A protein and the small-molecule ligand that binds it are described below.
Small molecule (SMILES): CC(=O)N[C@H]1[C@H](O[C@H]2[C@H](O)[C@@H](NC(C)=O)CO[C@@H]2CO)O[C@H](CO)[C@@H](O[C@@H]2O[C@H](CO)[C@@H](O)[C@H](O[C@H]3O[C@H](CO)[C@@H](O)[C@H](O)[C@@H]3O)[C@@H]2O)[C@@H]1O

Binding-site contacts:
Ligand atom C7 contacts residue SER110 of chain 1.A at 4.4 Å.
Ligand atom C5 contacts residue HIS113 of chain 1.A at 3.7 Å.
Ligand atom C3 contacts residue SER111 of chain 1.A at 3.7 Å.
Ligand atom C7 contacts residue ASN109 of chain 1.A at 3.6 Å.
Ligand atom C4 contacts residue ASN109 of chain 1.A at 4.3 Å.
Ligand atom C2 contacts residue SER111 of chain 1.A at 3.5 Å.
Ligand atom O5 contacts residue HIS113 of chain 1.A at 3.6 Å.
Ligand atom C1 contacts residue SER111 of chain 1.A at 3.6 Å.
Ligand atom C1 contacts residue HIS113 of chain 1.A at 3.8 Å.
Ligand atom C5 contacts residue ASN109 of chain 1.A at 3.7 Å.
Ligand atom C8 contacts residue SER110 of chain 1.A at 3.3 Å.
Ligand atom C7 contacts residue SER111 of chain 1.A at 3.9 Å.
Ligand atom C8 contacts residue TYR31 of chain 1.A at 3.9 Å (hydrophobic).
Ligand atom O7 contacts residue ASN109 of chain 1.A at 3.7 Å.
Ligand atom O3 contacts residue SER111 of chain 1.A at 4.4 Å.
Ligand atom C8 contacts residue HIS113 of chain 1.A at 3.9 Å.
Ligand atom C1 contacts residue ASN109 of chain 1.A at 1.5 Å.
Ligand atom C6 contacts residue HIS113 of chain 1.A at 3.6 Å.
Ligand atom C2 contacts residue ASN109 of chain 1.A at 2.5 Å.
Ligand atom C3 contacts residue ASN109 of chain 1.A at 3.9 Å.
Ligand atom C8 contacts residue SER111 of chain 1.A at 4.0 Å.
Ligand atom N2 contacts residue ASN109 of chain 1.A at 3.0 Å (h-bond).
Ligand atom N2 contacts residue SER111 of chain 1.A at 2.9 Å (h-bond).
Ligand atom O5 contacts residue ASN109 of chain 1.A at 2.4 Å (h-bond).

Sequence of chain 1.A:
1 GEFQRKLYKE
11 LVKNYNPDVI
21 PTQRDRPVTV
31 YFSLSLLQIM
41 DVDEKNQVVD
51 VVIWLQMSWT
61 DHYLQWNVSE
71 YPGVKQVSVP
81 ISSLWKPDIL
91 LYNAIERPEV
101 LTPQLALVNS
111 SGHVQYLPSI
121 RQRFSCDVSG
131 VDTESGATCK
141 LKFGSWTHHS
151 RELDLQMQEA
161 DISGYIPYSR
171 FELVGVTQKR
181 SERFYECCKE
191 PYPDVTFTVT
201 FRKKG